Sequence of chain 2.B:
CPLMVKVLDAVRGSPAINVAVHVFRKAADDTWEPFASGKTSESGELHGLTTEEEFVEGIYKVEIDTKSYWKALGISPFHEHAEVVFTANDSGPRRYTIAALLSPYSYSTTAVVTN

The protein below binds the small molecule below.
Small molecule (SMILES): COc1cc(C(=O)c2ccc(C)cc2)cc([N+](=O)[O-])c1O

Sequence of chain 1.B:
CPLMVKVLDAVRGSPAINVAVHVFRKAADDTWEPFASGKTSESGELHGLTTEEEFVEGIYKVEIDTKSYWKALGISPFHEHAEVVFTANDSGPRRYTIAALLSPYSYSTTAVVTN

Binding-site contacts:
Ligand atom O7 contacts residue LVE1 of chain 2.D at 0.4 Å (h-bond).
Ligand atom C15 contacts residue LVE1 of chain 2.D at 2.2 Å.
Ligand atom C1 contacts residue LVE1 of chain 2.D at 0.6 Å.
Ligand atom C4 contacts residue LVE1 of chain 2.D at 1.0 Å.
Ligand atom O8 contacts residue LVE1 of chain 2.D at 0.2 Å (h-bond).
Ligand atom C4 contacts residue LEU37 of chain 2.B at 3.1 Å (hydrophobic).
Ligand atom C19 contacts residue LVE1 of chain 2.D at 1.2 Å.
Ligand atom O13 contacts residue ALA128 of chain 1.B at 3.4 Å.
Ligand atom C3 contacts residue LEU37 of chain 2.B at 3.1 Å (hydrophobic).
Ligand atom C12 contacts residue LVE1 of chain 2.D at 2.1 Å.
Ligand atom C20 contacts residue THR138 of chain 2.B at 3.6 Å.
Ligand atom C14 contacts residue LVE1 of chain 2.D at 1.4 Å.
Ligand atom O10 contacts residue LVE1 of chain 2.D at 0.8 Å.
Ligand atom O7 contacts residue LYS35 of chain 2.B at 2.9 Å (salt-bridge).
Ligand atom O11 contacts residue LYS35 of chain 1.B at 3.0 Å (salt-bridge).
Ligand atom O8 contacts residue LYS35 of chain 1.B at 2.9 Å (salt-bridge).
Ligand atom C17 contacts residue SER137 of chain 2.B at 3.6 Å.
Ligand atom C1 contacts residue LYS35 of chain 2.B at 3.5 Å.
Ligand atom O10 contacts residue LEU37 of chain 1.B at 3.2 Å.
Ligand atom C12 contacts residue LEU37 of chain 2.B at 3.0 Å (hydrophobic).
Ligand atom O13 contacts residue THR139 of chain 1.B at 2.9 Å.
Ligand atom C20 contacts residue SER137 of chain 2.B at 2.9 Å.
Ligand atom C16 contacts residue LVE1 of chain 2.D at 2.1 Å.
Ligand atom O8 contacts residue LYS35 of chain 2.B at 2.9 Å (salt-bridge).
Ligand atom O13 contacts residue LVE1 of chain 2.D at 2.8 Å (h-bond).
Ligand atom O11 contacts residue LVE1 of chain 2.D at 0.4 Å (h-bond).
Ligand atom N9 contacts residue LVE1 of chain 2.D at 0.5 Å.
Ligand atom C17 contacts residue LVE1 of chain 2.D at 1.7 Å.
Ligand atom C16 contacts residue ALA128 of chain 2.B at 3.5 Å (hydrophobic).
Ligand atom C5 contacts residue LVE1 of chain 2.D at 0.6 Å.
Ligand atom C15 contacts residue ALA128 of chain 2.B at 3.6 Å (hydrophobic).
Ligand atom C3 contacts residue LVE1 of chain 2.D at 0.8 Å.
Ligand atom C6 contacts residue LVE1 of chain 2.D at 1.1 Å.
Ligand atom C2 contacts residue LVE1 of chain 2.D at 0.5 Å.
Ligand atom O13 contacts residue LEU37 of chain 2.B at 2.9 Å.
Ligand atom C21 contacts residue VAL141 of chain 1.B at 3.6 Å (hydrophobic).
Ligand atom C21 contacts residue LVE1 of chain 2.D at 1.6 Å.
Ligand atom C20 contacts residue LVE1 of chain 2.D at 3.1 Å.
Ligand atom C18 contacts residue LVE1 of chain 2.D at 0.8 Å.
Ligand atom C2 contacts residue LYS35 of chain 2.B at 3.5 Å.